The small molecule below binds the protein below.
Small molecule (SMILES): CC(C)(CO[P](=O)(O)O[P](=O)(O)OC[C@H]1O[C@@H](n2cnc3c(N)ncnc32)[C@H](O)[C@@H]1OP(=O)(O)O)[C@@H](O)C(=O)NCCC(=O)NCCSC(=O)Cc1ccccc1

Binding-site contacts:
Ligand atom O5A contacts residue ASN215 of chain 1.A at 3.6 Å.
Ligand atom C5A contacts residue PHE275 of chain 1.A at 3.6 Å (hydrophobic).
Ligand atom C2A contacts residue TYR115 of chain 1.A at 3.5 Å (hydrophobic).
Ligand atom O3A contacts residue ASN215 of chain 1.A at 3.5 Å (h-bond).
Ligand atom O1A contacts residue PRO214 of chain 1.A at 3.3 Å (h-bond).
Ligand atom N7A contacts residue PHE275 of chain 1.A at 3.4 Å.
Ligand atom O5D contacts residue PRO208 of chain 1.A at 3.1 Å.
Ligand atom N6A contacts residue MET205 of chain 1.A at 3.2 Å.
Ligand atom N1A contacts residue SER117 of chain 1.A at 2.7 Å (h-bond).
Ligand atom C8A contacts residue GLY207 of chain 1.A at 3.5 Å.
Ligand atom C6A contacts residue SER117 of chain 1.A at 3.5 Å.
Ligand atom N6A contacts residue MET204 of chain 1.A at 2.8 Å (h-bond).
Ligand atom P3D contacts residue LYS114 of chain 1.A at 3.8 Å.
Ligand atom C2A contacts residue ILE279 of chain 1.A at 3.4 Å (hydrophobic).
Ligand atom O7A contacts residue LYS114 of chain 1.A at 2.6 Å (salt-bridge).
Ligand atom C8A contacts residue PHE275 of chain 1.A at 3.7 Å (hydrophobic).
Ligand atom P1A contacts residue PRO208 of chain 1.A at 3.7 Å.
Ligand atom C8A contacts residue PRO208 of chain 1.A at 3.4 Å (hydrophobic).
Ligand atom O2A contacts residue ASN229 of chain 1.A at 2.8 Å (h-bond).
Ligand atom O9A contacts residue GLN48 of chain 1.A at 3.0 Å (h-bond).
Ligand atom O8A contacts residue ARG44 of chain 1.A at 3.7 Å.
Ligand atom O2D contacts residue ARG44 of chain 1.A at 3.5 Å (salt-bridge).
Ligand atom N6A contacts residue SER117 of chain 1.A at 3.0 Å (h-bond).
Ligand atom O1A contacts residue ASN215 of chain 1.A at 3.2 Å (h-bond).
Ligand atom P2A contacts residue LYS225 of chain 1.A at 3.7 Å.
Ligand atom C3D contacts residue ASN215 of chain 1.A at 3.8 Å.
Ligand atom O6A contacts residue LYS225 of chain 1.A at 3.4 Å (salt-bridge).
Ligand atom O5A contacts residue LYS225 of chain 1.A at 2.7 Å (salt-bridge).
Ligand atom O2A contacts residue SER213 of chain 1.A at 2.8 Å (h-bond).
Ligand atom N7A contacts residue GLY207 of chain 1.A at 3.0 Å.
Ligand atom O1A contacts residue SER213 of chain 1.A at 3.1 Å (h-bond).
Ligand atom O3D contacts residue LYS114 of chain 1.A at 3.5 Å.
Ligand atom O2A contacts residue PRO208 of chain 1.A at 3.2 Å.
Ligand atom O4A contacts residue ARG44 of chain 1.A at 3.2 Å (salt-bridge).
Ligand atom O8A contacts residue ASN215 of chain 1.A at 3.0 Å (h-bond).
Ligand atom N3A contacts residue ILE279 of chain 1.A at 3.4 Å.
Ligand atom O9A contacts residue ARG44 of chain 1.A at 2.9 Å (salt-bridge).
Ligand atom P1A contacts residue SER213 of chain 1.A at 3.4 Å.
Ligand atom N1A contacts residue SER116 of chain 1.A at 3.6 Å.
Ligand atom C2A contacts residue SER117 of chain 1.A at 3.2 Å.

Sequence of chain 1.A:
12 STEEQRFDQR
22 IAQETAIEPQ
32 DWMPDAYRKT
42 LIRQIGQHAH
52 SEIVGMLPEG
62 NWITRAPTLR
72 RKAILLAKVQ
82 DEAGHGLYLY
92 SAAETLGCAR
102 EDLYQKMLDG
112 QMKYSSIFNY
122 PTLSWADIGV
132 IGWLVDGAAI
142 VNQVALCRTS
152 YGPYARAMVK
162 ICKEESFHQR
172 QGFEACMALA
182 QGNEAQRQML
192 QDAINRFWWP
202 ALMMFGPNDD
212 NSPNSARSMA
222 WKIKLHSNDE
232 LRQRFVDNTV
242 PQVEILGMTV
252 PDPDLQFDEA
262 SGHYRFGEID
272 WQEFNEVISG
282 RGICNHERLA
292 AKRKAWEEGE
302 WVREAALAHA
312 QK